Binding-site contacts:
Ligand atom C8 contacts residue GLY15 of chain 1.B at 3.5 Å.
Ligand atom C2' contacts residue CYS18 of chain 1.B at 3.5 Å (hydrophobic).
Ligand atom N7 contacts residue GLN116 of chain 1.B at 3.7 Å.
Ligand atom O1B contacts residue THR17 of chain 1.B at 2.8 Å (h-bond).
Ligand atom O6 contacts residue ASP118 of chain 1.B at 3.6 Å (salt-bridge).
Ligand atom C2 contacts residue LEU119 of chain 1.B at 3.7 Å (hydrophobic).
Ligand atom N1 contacts residue ASP118 of chain 1.B at 2.8 Å (salt-bridge).
Ligand atom O6 contacts residue SER158 of chain 1.B at 3.5 Å.
Ligand atom O2A contacts residue CYS18 of chain 1.B at 3.0 Å (h-bond).
Ligand atom C5' contacts residue ALA13 of chain 1.B at 3.4 Å (hydrophobic).
Ligand atom N3B contacts residue ALA13 of chain 1.B at 2.8 Å (h-bond).
Ligand atom PB contacts residue ALA13 of chain 1.B at 3.5 Å.
Ligand atom N2 contacts residue ASP118 of chain 1.B at 2.7 Å (salt-bridge).
Ligand atom N1 contacts residue GLN116 of chain 1.B at 3.7 Å.
Ligand atom O2B contacts residue LYS16 of chain 1.B at 2.7 Å (salt-bridge).
Ligand atom O6 contacts residue LEU160 of chain 1.B at 3.5 Å (h-bond).
Ligand atom O2' contacts residue CYS18 of chain 1.B at 3.7 Å.
Ligand atom N9 contacts residue GLN116 of chain 1.B at 3.6 Å.
Ligand atom C6 contacts residue ASP118 of chain 1.B at 3.7 Å.
Ligand atom N3B contacts residue VAL12 of chain 1.B at 3.5 Å.
Ligand atom O3A contacts residue GLY15 of chain 1.B at 3.5 Å (h-bond).
Ligand atom C8 contacts residue GLN116 of chain 1.B at 3.5 Å.
Ligand atom C5 contacts residue GLN116 of chain 1.B at 3.7 Å.
Ligand atom C2 contacts residue ASP118 of chain 1.B at 3.5 Å.
Ligand atom O2B contacts residue ALA13 of chain 1.B at 3.6 Å.
Ligand atom O6 contacts residue GLN116 of chain 1.B at 3.3 Å.
Ligand atom C6 contacts residue GLN116 of chain 1.B at 3.6 Å.
Ligand atom O2' contacts residue PHE28 of chain 1.B at 3.5 Å.
Ligand atom O2B contacts residue GLY15 of chain 1.B at 3.5 Å (h-bond).
Ligand atom N2 contacts residue LEU119 of chain 1.B at 3.1 Å.
Ligand atom O6 contacts residue ALA159 of chain 1.B at 2.8 Å (h-bond).
Ligand atom O5' contacts residue GLY15 of chain 1.B at 3.5 Å.
Ligand atom O2A contacts residue THR17 of chain 1.B at 3.4 Å.
Ligand atom O4' contacts residue GLN116 of chain 1.B at 3.6 Å.
Ligand atom N7 contacts residue CYS18 of chain 1.B at 3.6 Å.
Ligand atom N1 contacts residue LEU160 of chain 1.B at 3.6 Å.
Ligand atom O2A contacts residue GLY15 of chain 1.B at 3.7 Å.
Ligand atom O3A contacts residue ALA13 of chain 1.B at 3.5 Å.
Ligand atom N7 contacts residue GLY15 of chain 1.B at 3.7 Å.
Ligand atom C8 contacts residue CYS18 of chain 1.B at 3.5 Å (hydrophobic).

The small molecule below binds the protein below.
Small molecule (SMILES): Nc1nc2c(ncn2[C@@H]2O[C@H](CO[P](=O)(O)O[P](N)(=O)O)[C@@H](O)[C@H]2O)c(=O)[nH]1

Sequence of chain 1.B:
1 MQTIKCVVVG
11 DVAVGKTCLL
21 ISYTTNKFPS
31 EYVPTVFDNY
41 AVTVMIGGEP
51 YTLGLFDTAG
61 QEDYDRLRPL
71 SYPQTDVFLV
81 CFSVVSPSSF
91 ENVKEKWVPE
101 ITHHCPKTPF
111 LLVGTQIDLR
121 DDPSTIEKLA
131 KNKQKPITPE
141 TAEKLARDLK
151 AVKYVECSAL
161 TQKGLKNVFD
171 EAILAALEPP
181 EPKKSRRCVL